Binding-site contacts:
Ligand atom O18 contacts residue ASP25 of chain 1.A at 2.8 Å (salt-bridge).
Ligand atom O9 contacts residue ILE50 of chain 1.A at 3.4 Å.
Ligand atom O29 contacts residue ASP30 of chain 1.A at 3.0 Å (salt-bridge).
Ligand atom C7 contacts residue ASP30 of chain 1.B at 3.5 Å.
Ligand atom C16 contacts residue GLY27 of chain 1.B at 3.6 Å.
Ligand atom C34 contacts residue VAL82 of chain 1.B at 3.6 Å (hydrophobic).
Ligand atom C27 contacts residue ILE47 of chain 1.A at 3.5 Å (hydrophobic).
Ligand atom O29 contacts residue ASP29 of chain 1.A at 3.1 Å (salt-bridge).
Ligand atom C26 contacts residue ILE47 of chain 1.A at 3.5 Å (hydrophobic).
Ligand atom C25 contacts residue GLY48 of chain 1.A at 3.5 Å.
Ligand atom N52 contacts residue ASP30 of chain 1.B at 3.2 Å (salt-bridge).
Ligand atom O18 contacts residue GLY27 of chain 1.A at 3.6 Å.
Ligand atom N54 contacts residue ASP30 of chain 1.B at 2.5 Å (salt-bridge).
Ligand atom C55 contacts residue ASP30 of chain 1.B at 3.4 Å.
Ligand atom C26 contacts residue GLY48 of chain 1.A at 3.5 Å.
Ligand atom C12 contacts residue GLY27 of chain 1.B at 3.3 Å.
Ligand atom C32 contacts residue ASP25 of chain 1.B at 3.1 Å.
Ligand atom C24 contacts residue GLY48 of chain 1.A at 3.5 Å.
Ligand atom C7 contacts residue ALA28 of chain 1.B at 3.5 Å (hydrophobic).
Ligand atom O9 contacts residue ILE84 of chain 1.B at 3.5 Å.
Ligand atom C4 contacts residue GLY48 of chain 1.B at 3.4 Å.
Ligand atom F62 contacts residue ILE50 of chain 1.A at 2.9 Å.
Ligand atom O18 contacts residue ASP25 of chain 1.B at 2.6 Å (salt-bridge).
Ligand atom N20 contacts residue GLY27 of chain 1.A at 3.4 Å (h-bond).
Ligand atom F62 contacts residue GLY49 of chain 1.A at 2.8 Å.
Ligand atom C6 contacts residue ALA28 of chain 1.B at 3.4 Å (hydrophobic).
Ligand atom C13 contacts residue GLY27 of chain 1.B at 3.7 Å.
Ligand atom O42 contacts residue ASP29 of chain 1.A at 3.4 Å.
Ligand atom C28 contacts residue ASP30 of chain 1.A at 3.5 Å.
Ligand atom C36 contacts residue GLY49 of chain 1.A at 3.5 Å.
Ligand atom C16 contacts residue ASP25 of chain 1.B at 3.2 Å.
Ligand atom C57 contacts residue ASP29 of chain 1.B at 3.2 Å.
Ligand atom C17 contacts residue ASP25 of chain 1.A at 3.5 Å.
Ligand atom O10 contacts residue GLY49 of chain 1.B at 3.0 Å.
Ligand atom C17 contacts residue ASP25 of chain 1.B at 3.3 Å.
Ligand atom C56 contacts residue ASP29 of chain 1.B at 3.7 Å.
Ligand atom F62 contacts residue PRO81 of chain 1.B at 3.1 Å.
Ligand atom C33 contacts residue GLY27 of chain 1.A at 3.5 Å.
Ligand atom F61 contacts residue ARG8 of chain 1.B at 3.2 Å.
Ligand atom C53 contacts residue ASP30 of chain 1.B at 3.3 Å.

The protein below binds the small molecule below.
Small molecule (SMILES): CC(C)CN(C[C@@H](O)[C@H](Cc1cc(F)cc(F)c1)NC(=O)O[C@@H]1C[C@H]2C[C@@H]3[C@@H](OC[C@@H]31)O2)S(=O)(=O)c1ccc2nc(NC3CC3)sc2c1

Sequence of chain 1.B:
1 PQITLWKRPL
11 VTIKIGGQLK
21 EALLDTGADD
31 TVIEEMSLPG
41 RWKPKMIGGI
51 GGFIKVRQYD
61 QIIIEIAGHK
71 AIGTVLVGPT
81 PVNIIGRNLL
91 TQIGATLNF

Sequence of chain 1.A:
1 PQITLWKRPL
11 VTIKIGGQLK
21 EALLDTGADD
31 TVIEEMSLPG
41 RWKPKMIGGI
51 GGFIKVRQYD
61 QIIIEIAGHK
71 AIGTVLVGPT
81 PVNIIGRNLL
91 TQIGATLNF